Sequence of chain 1.L:
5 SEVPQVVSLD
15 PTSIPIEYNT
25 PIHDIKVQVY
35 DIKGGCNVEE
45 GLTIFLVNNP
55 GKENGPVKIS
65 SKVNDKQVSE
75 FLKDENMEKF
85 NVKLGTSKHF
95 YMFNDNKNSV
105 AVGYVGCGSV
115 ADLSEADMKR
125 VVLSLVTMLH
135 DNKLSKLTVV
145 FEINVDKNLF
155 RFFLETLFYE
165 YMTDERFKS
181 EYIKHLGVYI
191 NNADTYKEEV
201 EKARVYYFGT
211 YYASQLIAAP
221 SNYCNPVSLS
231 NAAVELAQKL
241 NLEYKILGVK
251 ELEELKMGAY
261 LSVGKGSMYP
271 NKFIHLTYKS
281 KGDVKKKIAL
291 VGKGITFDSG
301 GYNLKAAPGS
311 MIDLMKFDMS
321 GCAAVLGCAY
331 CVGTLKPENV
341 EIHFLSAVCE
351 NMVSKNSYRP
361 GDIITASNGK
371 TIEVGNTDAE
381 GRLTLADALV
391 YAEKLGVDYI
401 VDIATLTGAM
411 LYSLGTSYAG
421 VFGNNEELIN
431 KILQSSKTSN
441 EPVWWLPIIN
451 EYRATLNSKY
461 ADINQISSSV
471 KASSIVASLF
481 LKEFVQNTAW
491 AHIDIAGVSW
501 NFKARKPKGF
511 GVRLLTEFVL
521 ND

Binding-site contacts:
Ligand atom OAF contacts residue GLU380 of chain 1.L at 2.8 Å (salt-bridge).
Ligand atom NAL contacts residue LYS293 of chain 1.L at 3.7 Å.
Ligand atom OAF contacts residue ZN1 of chain 1.SC at 2.0 Å.
Ligand atom BRG contacts residue MET311 of chain 1.L at 3.6 Å.
Ligand atom NAL contacts residue ASP378 of chain 1.L at 3.2 Å (salt-bridge).
Ligand atom CAI contacts residue GLY408 of chain 1.L at 3.8 Å.
Ligand atom CAJ contacts residue THR407 of chain 1.L at 3.7 Å.
Ligand atom C contacts residue ZN1 of chain 1.SC at 3.5 Å.
Ligand atom NAL contacts residue ZN1 of chain 1.TC at 2.9 Å.
Ligand atom CAH contacts residue ALA496 of chain 1.L at 3.6 Å (hydrophobic).
Ligand atom NAL contacts residue LEU406 of chain 1.L at 3.1 Å (h-bond).
Ligand atom O contacts residue LYS305 of chain 1.L at 3.0 Å (salt-bridge).
Ligand atom OAF contacts residue ASP298 of chain 1.L at 3.4 Å (salt-bridge).
Ligand atom CAJ contacts residue GLY408 of chain 1.L at 3.4 Å.
Ligand atom O contacts residue ZN1 of chain 1.SC at 3.5 Å.
Ligand atom CAH contacts residue GLY408 of chain 1.L at 3.6 Å.
Ligand atom OAF contacts residue LYS293 of chain 1.L at 3.1 Å (salt-bridge).
Ligand atom O contacts residue ZN1 of chain 1.TC at 2.3 Å.
Ligand atom CAJ contacts residue LEU406 of chain 1.L at 3.4 Å (hydrophobic).
Ligand atom OAE contacts residue THR407 of chain 1.L at 3.4 Å.
Ligand atom C contacts residue ZN1 of chain 1.TC at 2.9 Å.
Ligand atom NAL contacts residue CO31 of chain 1.UC at 2.8 Å (h-bond).
Ligand atom OAF contacts residue ZN1 of chain 1.TC at 2.3 Å.
Ligand atom OAF contacts residue ASP378 of chain 1.L at 3.2 Å (salt-bridge).
Ligand atom C contacts residue ASP298 of chain 1.L at 3.8 Å.
Ligand atom C contacts residue ASP378 of chain 1.L at 3.2 Å.
Ligand atom OAE contacts residue LEU406 of chain 1.L at 3.7 Å.
Ligand atom NAL contacts residue ZN1 of chain 1.SC at 3.0 Å.
Ligand atom O contacts residue ASP298 of chain 1.L at 2.8 Å (salt-bridge).
Ligand atom CAQ contacts residue LEU406 of chain 1.L at 3.7 Å (hydrophobic).
Ligand atom C contacts residue LEU406 of chain 1.L at 3.6 Å (hydrophobic).
Ligand atom OAF contacts residue GLY381 of chain 1.L at 3.8 Å.
Ligand atom OAF contacts residue CO31 of chain 1.UC at 2.9 Å (h-bond).
Ligand atom CAC contacts residue ASP378 of chain 1.L at 3.7 Å.
Ligand atom CAP contacts residue GLY408 of chain 1.L at 3.6 Å.
Ligand atom CAJ contacts residue THR405 of chain 1.L at 3.6 Å.
Ligand atom CA contacts residue LEU406 of chain 1.L at 3.1 Å (hydrophobic).
Ligand atom CAQ contacts residue GLY408 of chain 1.L at 3.5 Å.
Ligand atom OAE contacts residue GLY408 of chain 1.L at 3.5 Å (h-bond).
Ligand atom O contacts residue ASP378 of chain 1.L at 3.0 Å (salt-bridge).

A small-molecule ligand and the protein it binds are described below.
Small molecule (SMILES): CC(C)(C)C(=O)N[C@@H](C(=O)NO)c1ccc(Br)cc1